Sequence of chain 1.E:
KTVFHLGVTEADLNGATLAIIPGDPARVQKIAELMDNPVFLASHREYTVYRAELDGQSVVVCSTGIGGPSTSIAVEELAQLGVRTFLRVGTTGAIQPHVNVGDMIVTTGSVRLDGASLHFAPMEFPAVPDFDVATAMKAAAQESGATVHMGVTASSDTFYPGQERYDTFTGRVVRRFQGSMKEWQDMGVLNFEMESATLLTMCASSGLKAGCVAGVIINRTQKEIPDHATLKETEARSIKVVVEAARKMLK

This protein binds this small molecule.
Small molecule (SMILES): Nc1ccn([C@@H]2O[C@H](CO)[C@@H](O)[C@H]2O)c(=O)n1

Binding-site contacts:
Ligand atom C5 contacts residue THR94 of chain 1.E at 3.6 Å.
Ligand atom O5' contacts residue HIS7 of chain 1.F at 2.7 Å (h-bond).
Ligand atom N3 contacts residue PHE194 of chain 1.E at 3.7 Å.
Ligand atom C2 contacts residue GLN165 of chain 1.E at 3.8 Å.
Ligand atom N1 contacts residue THR93 of chain 1.E at 3.7 Å.
Ligand atom C6 contacts residue THR93 of chain 1.E at 3.4 Å.
Ligand atom C4 contacts residue GLY95 of chain 1.E at 3.5 Å.
Ligand atom C5 contacts residue GLY95 of chain 1.E at 3.5 Å.
Ligand atom C4 contacts residue PHE161 of chain 1.E at 3.8 Å (hydrophobic).
Ligand atom C5 contacts residue ILE219 of chain 1.E at 3.9 Å (hydrophobic).
Ligand atom N4 contacts residue GLY95 of chain 1.E at 3.5 Å.
Ligand atom C2 contacts residue PHE194 of chain 1.E at 3.8 Å (hydrophobic).
Ligand atom C3' contacts residue GOL1 of chain 1.V at 3.8 Å.
Ligand atom N4 contacts residue GLN165 of chain 1.E at 3.7 Å.
Ligand atom O2 contacts residue GLN165 of chain 1.E at 3.0 Å (h-bond).
Ligand atom N4 contacts residue ILE220 of chain 1.E at 3.5 Å.
Ligand atom C5' contacts residue HIS7 of chain 1.F at 3.1 Å.
Ligand atom O5' contacts residue PHE161 of chain 1.E at 3.6 Å.
Ligand atom C4' contacts residue GOL1 of chain 1.V at 3.7 Å.
Ligand atom C6 contacts residue THR94 of chain 1.E at 3.7 Å.
Ligand atom O2' contacts residue MET196 of chain 1.E at 3.1 Å (h-bond).
Ligand atom C4 contacts residue GLN165 of chain 1.E at 3.8 Å.
Ligand atom O2' contacts residue GLU197 of chain 1.E at 2.9 Å (salt-bridge).
Ligand atom N3 contacts residue PHE161 of chain 1.E at 3.6 Å.
Ligand atom N3 contacts residue GLN165 of chain 1.E at 2.9 Å (h-bond).
Ligand atom C1' contacts residue THR93 of chain 1.E at 3.3 Å.
Ligand atom C3' contacts residue MET196 of chain 1.E at 3.8 Å (hydrophobic).
Ligand atom C3' contacts residue GLU197 of chain 1.E at 3.8 Å.
Ligand atom O4' contacts residue GOL1 of chain 1.V at 3.8 Å.
Ligand atom O2' contacts residue GLU195 of chain 1.E at 3.2 Å.
Ligand atom C2 contacts residue PHE161 of chain 1.E at 3.9 Å (hydrophobic).
Ligand atom C2' contacts residue MET196 of chain 1.E at 3.7 Å (hydrophobic).
Ligand atom O3' contacts residue GOL1 of chain 1.V at 3.0 Å (h-bond).
Ligand atom O2 contacts residue MET196 of chain 1.E at 3.5 Å.
Ligand atom N4 contacts residue ARG167 of chain 1.E at 3.0 Å (salt-bridge).
Ligand atom O2 contacts residue GLU195 of chain 1.E at 3.3 Å.
Ligand atom O4' contacts residue THR93 of chain 1.E at 3.1 Å (h-bond).
Ligand atom O3' contacts residue GLU197 of chain 1.E at 2.7 Å (salt-bridge).
Ligand atom O2' contacts residue GOL1 of chain 1.V at 3.8 Å.
Ligand atom C2 contacts residue GLU195 of chain 1.E at 3.9 Å.

Sequence of chain 1.F:
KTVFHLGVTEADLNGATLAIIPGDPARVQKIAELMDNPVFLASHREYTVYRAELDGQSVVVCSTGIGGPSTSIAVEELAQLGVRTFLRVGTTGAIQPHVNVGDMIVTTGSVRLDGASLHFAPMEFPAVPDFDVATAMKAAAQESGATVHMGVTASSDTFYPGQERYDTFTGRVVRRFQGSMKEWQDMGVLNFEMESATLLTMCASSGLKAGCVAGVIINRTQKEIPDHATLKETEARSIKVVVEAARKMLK